This small molecule binds to this protein.
Small molecule (SMILES): O=C1CCc2cccc3c2N1CC3

Sequence of chain 4.A:
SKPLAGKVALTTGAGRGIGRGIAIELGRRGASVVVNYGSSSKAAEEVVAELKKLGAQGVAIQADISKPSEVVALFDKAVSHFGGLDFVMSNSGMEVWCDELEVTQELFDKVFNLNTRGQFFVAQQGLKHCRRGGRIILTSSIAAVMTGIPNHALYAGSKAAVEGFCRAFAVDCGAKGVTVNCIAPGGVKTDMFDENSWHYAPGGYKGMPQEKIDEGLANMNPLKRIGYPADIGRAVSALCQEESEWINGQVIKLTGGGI

Binding-site contacts:
Ligand atom C13 contacts residue ILE274 of chain 4.A at 3.6 Å (hydrophobic).
Ligand atom C5 contacts residue TYR215 of chain 4.A at 3.6 Å (hydrophobic).
Ligand atom C1 contacts residue TYR215 of chain 4.A at 3.6 Å (hydrophobic).
Ligand atom C14 contacts residue SER212 of chain 4.A at 3.8 Å.
Ligand atom C2 contacts residue NDP1 of chain 4.B at 3.5 Å.
Ligand atom C1 contacts residue NDP1 of chain 4.B at 3.9 Å.
Ligand atom C14 contacts residue GLY202 of chain 4.A at 3.7 Å.
Ligand atom C7 contacts residue SER156 of chain 4.A at 3.4 Å.
Ligand atom C11 contacts residue NDP1 of chain 4.B at 3.8 Å.
Ligand atom C13 contacts residue TYR215 of chain 4.A at 3.5 Å (hydrophobic).
Ligand atom C11 contacts residue GLU110 of chain 4.A at 3.5 Å.
Ligand atom C5 contacts residue GLY202 of chain 4.A at 3.6 Å.
Ligand atom C1 contacts residue PHE208 of chain 4.A at 3.6 Å (hydrophobic).
Ligand atom C3 contacts residue NDP1 of chain 4.B at 3.7 Å.
Ligand atom C12 contacts residue TYR215 of chain 4.A at 3.8 Å (hydrophobic).
Ligand atom O10 contacts residue TYR170 of chain 4.A at 2.8 Å (h-bond).
Ligand atom C6 contacts residue GLY201 of chain 4.A at 3.9 Å.
Ligand atom C2 contacts residue TYR215 of chain 4.A at 3.5 Å (hydrophobic).
Ligand atom O10 contacts residue NDP1 of chain 4.B at 3.3 Å.
Ligand atom C9 contacts residue SER156 of chain 4.A at 3.8 Å.
Ligand atom C12 contacts residue NDP1 of chain 4.B at 3.6 Å.
Ligand atom N8 contacts residue NDP1 of chain 4.B at 3.6 Å.
Ligand atom C9 contacts residue NDP1 of chain 4.B at 3.3 Å.
Ligand atom C7 contacts residue TYR215 of chain 4.A at 3.8 Å (hydrophobic).
Ligand atom N8 contacts residue TYR215 of chain 4.A at 3.6 Å.
Ligand atom C13 contacts residue GLY202 of chain 4.A at 3.4 Å.
Ligand atom C14 contacts residue PHE208 of chain 4.A at 3.7 Å (hydrophobic).
Ligand atom C5 contacts residue ILE274 of chain 4.A at 3.9 Å (hydrophobic).
Ligand atom C7 contacts residue ILE157 of chain 4.A at 3.8 Å (hydrophobic).
Ligand atom C14 contacts residue TYR215 of chain 4.A at 3.6 Å (hydrophobic).
Ligand atom C6 contacts residue TYR215 of chain 4.A at 3.7 Å (hydrophobic).
Ligand atom O10 contacts residue SER156 of chain 4.A at 2.8 Å (h-bond).
Ligand atom C1 contacts residue SER212 of chain 4.A at 3.7 Å.
Ligand atom C6 contacts residue GLY202 of chain 4.A at 3.7 Å.
Ligand atom C9 contacts residue TYR215 of chain 4.A at 3.5 Å (hydrophobic).
Ligand atom C6 contacts residue ILE157 of chain 4.A at 3.7 Å (hydrophobic).
Ligand atom C9 contacts residue TYR170 of chain 4.A at 3.8 Å (hydrophobic).
Ligand atom O10 contacts residue TYR215 of chain 4.A at 3.7 Å.
Ligand atom C6 contacts residue ILE274 of chain 4.A at 3.4 Å (hydrophobic).
Ligand atom C3 contacts residue TYR215 of chain 4.A at 3.5 Å (hydrophobic).